Sequence of chain 1.F:
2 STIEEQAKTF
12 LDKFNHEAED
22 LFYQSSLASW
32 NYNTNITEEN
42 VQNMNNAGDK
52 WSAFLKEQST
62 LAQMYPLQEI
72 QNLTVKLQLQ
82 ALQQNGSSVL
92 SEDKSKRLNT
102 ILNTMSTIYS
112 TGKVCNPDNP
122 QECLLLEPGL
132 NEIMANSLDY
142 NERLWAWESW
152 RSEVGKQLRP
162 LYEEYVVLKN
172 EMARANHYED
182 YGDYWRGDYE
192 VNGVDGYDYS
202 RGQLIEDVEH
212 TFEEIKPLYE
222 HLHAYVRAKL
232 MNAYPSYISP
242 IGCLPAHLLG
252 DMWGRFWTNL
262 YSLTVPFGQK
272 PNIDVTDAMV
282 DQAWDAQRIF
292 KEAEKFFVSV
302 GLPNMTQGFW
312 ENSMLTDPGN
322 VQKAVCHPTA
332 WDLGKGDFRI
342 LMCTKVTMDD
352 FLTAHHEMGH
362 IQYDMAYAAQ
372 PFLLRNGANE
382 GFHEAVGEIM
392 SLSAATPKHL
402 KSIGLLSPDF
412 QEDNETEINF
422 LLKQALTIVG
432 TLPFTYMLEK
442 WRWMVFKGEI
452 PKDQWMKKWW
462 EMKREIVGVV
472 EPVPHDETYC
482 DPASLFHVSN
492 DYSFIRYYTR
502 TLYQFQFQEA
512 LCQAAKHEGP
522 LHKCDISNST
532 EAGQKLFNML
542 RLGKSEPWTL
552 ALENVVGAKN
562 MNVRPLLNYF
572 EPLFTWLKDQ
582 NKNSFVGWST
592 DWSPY

Binding-site contacts:
Ligand atom C8 contacts residue GLN323 of chain 1.F at 3.5 Å.
Ligand atom O6 contacts residue GLU40 of chain 1.F at 3.8 Å.
Ligand atom O5 contacts residue ASN36 of chain 1.F at 2.4 Å (h-bond).
Ligand atom C7 contacts residue GLN323 of chain 1.F at 3.6 Å.
Ligand atom C3 contacts residue GLN323 of chain 1.F at 4.4 Å.
Ligand atom O5 contacts residue THR38 of chain 1.F at 3.9 Å.
Ligand atom C2 contacts residue GLN323 of chain 1.F at 3.6 Å.
Ligand atom C6 contacts residue THR38 of chain 1.F at 4.2 Å.
Ligand atom C2 contacts residue ASN36 of chain 1.F at 2.4 Å.
Ligand atom C4 contacts residue ASN36 of chain 1.F at 4.2 Å.
Ligand atom C5 contacts residue ASN36 of chain 1.F at 3.7 Å.
Ligand atom N2 contacts residue ASN36 of chain 1.F at 2.9 Å (h-bond).
Ligand atom O7 contacts residue ASN36 of chain 1.F at 3.9 Å.
Ligand atom C1 contacts residue ASN36 of chain 1.F at 1.4 Å.
Ligand atom C6 contacts residue GLU40 of chain 1.F at 3.7 Å.
Ligand atom C3 contacts residue ASN36 of chain 1.F at 3.8 Å.
Ligand atom C1 contacts residue GLN323 of chain 1.F at 3.4 Å.
Ligand atom N2 contacts residue GLN323 of chain 1.F at 2.8 Å (h-bond).
Ligand atom C7 contacts residue ASN36 of chain 1.F at 3.6 Å.

The small molecule below binds the protein below.
Small molecule (SMILES): CC(=O)N[C@@H]1[C@@H](O)[C@H](O)[C@@H](CO)O[C@H]1O